This small molecule binds to this protein.
Small molecule (SMILES): O=C1c2cc(-c3ccc(O)cc3)cc(Cc3ccccc3)c2C[C@]1(CO)Cc1ccc(O)cc1

Binding-site contacts:
Ligand atom C20 contacts residue LYS48 of chain 1.F at 3.6 Å.
Ligand atom O03 contacts residue TYR91 of chain 1.F at 2.3 Å (h-bond).
Ligand atom O03 contacts residue TRP95 of chain 1.F at 2.9 Å (h-bond).
Ligand atom C12 contacts residue TRP117 of chain 1.F at 3.5 Å (hydrophobic).
Ligand atom C25 contacts residue MET28 of chain 1.F at 3.5 Å (hydrophobic).
Ligand atom C07 contacts residue HIS178 of chain 1.F at 3.5 Å.
Ligand atom O04 contacts residue ILE147 of chain 1.F at 3.6 Å.
Ligand atom C17 contacts residue TYR141 of chain 1.F at 3.5 Å (hydrophobic).
Ligand atom C06 contacts residue HIS178 of chain 1.F at 3.7 Å.
Ligand atom C28 contacts residue TYR91 of chain 1.F at 3.1 Å (hydrophobic).
Ligand atom C13 contacts residue TYR141 of chain 1.F at 3.6 Å (hydrophobic).
Ligand atom C09 contacts residue HIS178 of chain 1.F at 3.6 Å.
Ligand atom C07 contacts residue ILE114 of chain 1.F at 3.6 Å (hydrophobic).
Ligand atom C08 contacts residue HIS178 of chain 1.F at 3.4 Å.
Ligand atom C27 contacts residue TYR91 of chain 1.F at 3.0 Å (hydrophobic).
Ligand atom C28 contacts residue HIS25 of chain 1.F at 3.5 Å.
Ligand atom C08 contacts residue GLY118 of chain 1.F at 3.5 Å.
Ligand atom C04 contacts residue LEU121 of chain 1.F at 3.5 Å (hydrophobic).
Ligand atom C29 contacts residue TRP182 of chain 1.F at 3.6 Å (hydrophobic).
Ligand atom C19 contacts residue ALA49 of chain 1.F at 3.5 Å (hydrophobic).
Ligand atom C28 contacts residue MET28 of chain 1.F at 3.5 Å (hydrophobic).
Ligand atom C29 contacts residue HIS25 of chain 1.F at 3.3 Å.
Ligand atom C07 contacts residue GLY118 of chain 1.F at 3.5 Å.
Ligand atom O01 contacts residue HIS178 of chain 1.F at 3.0 Å.
Ligand atom C27 contacts residue LEU32 of chain 1.F at 3.7 Å (hydrophobic).
Ligand atom C28 contacts residue TRP95 of chain 1.F at 3.3 Å (hydrophobic).
Ligand atom C29 contacts residue TRP95 of chain 1.F at 3.4 Å (hydrophobic).
Ligand atom C19 contacts residue MET45 of chain 1.F at 3.7 Å (hydrophobic).
Ligand atom C22 contacts residue MET28 of chain 1.F at 3.6 Å (hydrophobic).
Ligand atom O01 contacts residue TYR193 of chain 1.F at 3.5 Å (h-bond).
Ligand atom C29 contacts residue MET28 of chain 1.F at 3.6 Å (hydrophobic).
Ligand atom O03 contacts residue MET28 of chain 1.F at 3.6 Å.
Ligand atom C30 contacts residue TRP182 of chain 1.F at 3.4 Å (hydrophobic).
Ligand atom C03 contacts residue TYR193 of chain 1.F at 3.5 Å (hydrophobic).
Ligand atom O02 contacts residue GLY118 of chain 1.F at 3.5 Å.
Ligand atom O04 contacts residue TYR193 of chain 1.F at 2.7 Å (h-bond).
Ligand atom C09 contacts residue PHE122 of chain 1.F at 3.4 Å (hydrophobic).
Ligand atom C21 contacts residue LEU32 of chain 1.F at 3.6 Å (hydrophobic).
Ligand atom C26 contacts residue MET28 of chain 1.F at 3.7 Å (hydrophobic).
Ligand atom O03 contacts residue HIS25 of chain 1.F at 2.9 Å (h-bond).

Sequence of chain 1.F:
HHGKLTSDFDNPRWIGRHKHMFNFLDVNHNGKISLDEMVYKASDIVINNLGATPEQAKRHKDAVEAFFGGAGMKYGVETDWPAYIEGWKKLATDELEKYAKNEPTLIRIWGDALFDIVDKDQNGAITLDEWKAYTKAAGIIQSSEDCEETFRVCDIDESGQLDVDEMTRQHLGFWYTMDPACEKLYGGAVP